The protein below binds the small molecule below.
Small molecule (SMILES): CC(C)O[PH](=O)OC(C)C

Sequence of chain 1.C:
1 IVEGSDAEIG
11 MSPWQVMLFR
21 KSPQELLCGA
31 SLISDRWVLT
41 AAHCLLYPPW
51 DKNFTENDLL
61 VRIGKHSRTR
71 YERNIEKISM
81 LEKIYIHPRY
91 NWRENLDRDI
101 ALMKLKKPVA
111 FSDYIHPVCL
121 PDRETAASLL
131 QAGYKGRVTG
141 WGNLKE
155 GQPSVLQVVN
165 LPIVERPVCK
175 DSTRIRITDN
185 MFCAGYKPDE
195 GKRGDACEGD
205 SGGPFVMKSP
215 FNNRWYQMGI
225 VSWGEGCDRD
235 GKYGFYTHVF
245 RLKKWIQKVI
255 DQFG

Binding-site contacts:
Ligand atom C1' contacts residue SER205 of chain 1.C at 3.2 Å.
Ligand atom C2' contacts residue HIS43 of chain 1.C at 4.4 Å.
Ligand atom C3 contacts residue CYS44 of chain 1.C at 4.3 Å (hydrophobic).
Ligand atom P contacts residue SER205 of chain 1.C at 1.5 Å.
Ligand atom P contacts residue HIS43 of chain 1.C at 3.9 Å.
Ligand atom C2 contacts residue LYS52 of chain 1.C at 4.1 Å.
Ligand atom O2P contacts residue SER205 of chain 1.C at 2.7 Å (h-bond).
Ligand atom C3 contacts residue CYS28 of chain 1.C at 3.6 Å (hydrophobic).
Ligand atom C3 contacts residue LYS52 of chain 1.C at 3.4 Å.
Ligand atom C3 contacts residue LEU27 of chain 1.C at 4.3 Å (hydrophobic).
Ligand atom C3' contacts residue GLU202 of chain 1.C at 3.5 Å.
Ligand atom P contacts residue GLY203 of chain 1.C at 3.9 Å.
Ligand atom C2' contacts residue SER205 of chain 1.C at 4.1 Å.
Ligand atom C1 contacts residue HIS43 of chain 1.C at 4.0 Å.
Ligand atom O3P contacts residue LEU27 of chain 1.C at 4.4 Å.
Ligand atom C1 contacts residue LYS52 of chain 1.C at 4.3 Å.
Ligand atom O2P contacts residue GLY203 of chain 1.C at 4.0 Å.
Ligand atom O3P contacts residue GLY203 of chain 1.C at 2.7 Å (h-bond).
Ligand atom C1 contacts residue SER205 of chain 1.C at 3.7 Å.
Ligand atom C2 contacts residue TRP50 of chain 1.C at 3.8 Å (hydrophobic).
Ligand atom C3' contacts residue SER205 of chain 1.C at 4.3 Å.
Ligand atom C2' contacts residue SER226 of chain 1.C at 3.4 Å.
Ligand atom C3 contacts residue HIS43 of chain 1.C at 4.0 Å.
Ligand atom O2P contacts residue GLU202 of chain 1.C at 3.9 Å.
Ligand atom O1P contacts residue HIS43 of chain 1.C at 3.0 Å (h-bond).
Ligand atom O3P contacts residue ASP204 of chain 1.C at 4.2 Å.
Ligand atom O2P contacts residue CYS201 of chain 1.C at 4.4 Å.
Ligand atom C1' contacts residue CYS201 of chain 1.C at 4.3 Å (hydrophobic).
Ligand atom O3P contacts residue GLU202 of chain 1.C at 3.7 Å.
Ligand atom C2' contacts residue TRP227 of chain 1.C at 3.6 Å (hydrophobic).
Ligand atom C1' contacts residue SER226 of chain 1.C at 4.4 Å.
Ligand atom C2 contacts residue HIS43 of chain 1.C at 4.0 Å.
Ligand atom C2 contacts residue GLU202 of chain 1.C at 4.3 Å.
Ligand atom C3 contacts residue SER205 of chain 1.C at 4.1 Å.
Ligand atom C3' contacts residue CYS201 of chain 1.C at 3.3 Å (hydrophobic).
Ligand atom C1 contacts residue GLU202 of chain 1.C at 4.2 Å.
Ligand atom O1P contacts residue SER205 of chain 1.C at 2.6 Å (h-bond).
Ligand atom O3P contacts residue SER205 of chain 1.C at 2.0 Å (h-bond).
Ligand atom C1' contacts residue GLU202 of chain 1.C at 4.5 Å.
Ligand atom P contacts residue GLU202 of chain 1.C at 4.4 Å.